This small molecule binds to this protein.
Small molecule (SMILES): N[C@@H](CC(O)(O)C=O)C(=O)O

Sequence of chain 1.A:
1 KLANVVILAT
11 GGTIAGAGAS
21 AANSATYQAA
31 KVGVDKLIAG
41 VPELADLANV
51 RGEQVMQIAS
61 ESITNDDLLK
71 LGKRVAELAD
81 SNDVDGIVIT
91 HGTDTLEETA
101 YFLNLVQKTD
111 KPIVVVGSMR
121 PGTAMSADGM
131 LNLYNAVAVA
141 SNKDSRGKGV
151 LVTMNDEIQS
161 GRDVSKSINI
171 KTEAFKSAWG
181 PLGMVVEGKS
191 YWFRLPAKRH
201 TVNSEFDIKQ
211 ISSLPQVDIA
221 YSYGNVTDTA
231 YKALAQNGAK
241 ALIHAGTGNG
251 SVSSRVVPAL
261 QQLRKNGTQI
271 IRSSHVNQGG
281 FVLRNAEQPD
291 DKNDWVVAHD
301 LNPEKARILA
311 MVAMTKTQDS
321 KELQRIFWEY

Sequence of chain 1.B:
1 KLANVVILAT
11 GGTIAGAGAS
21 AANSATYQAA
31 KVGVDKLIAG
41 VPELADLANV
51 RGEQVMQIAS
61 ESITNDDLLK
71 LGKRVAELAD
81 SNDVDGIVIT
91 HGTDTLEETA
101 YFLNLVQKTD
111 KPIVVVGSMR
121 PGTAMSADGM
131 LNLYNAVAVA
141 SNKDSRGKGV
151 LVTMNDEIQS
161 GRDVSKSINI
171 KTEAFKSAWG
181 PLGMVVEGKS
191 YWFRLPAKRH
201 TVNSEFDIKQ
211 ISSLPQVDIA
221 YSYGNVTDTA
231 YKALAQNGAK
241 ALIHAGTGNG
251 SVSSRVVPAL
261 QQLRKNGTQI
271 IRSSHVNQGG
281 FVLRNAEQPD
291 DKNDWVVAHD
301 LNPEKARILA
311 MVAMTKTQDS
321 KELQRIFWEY

Binding-site contacts:
Ligand atom N contacts residue GLU287 of chain 1.B at 3.1 Å (salt-bridge).
Ligand atom C1 contacts residue THR93 of chain 1.A at 4.0 Å.
Ligand atom O1 contacts residue THR13 of chain 1.A at 2.8 Å (h-bond).
Ligand atom C contacts residue ASP94 of chain 1.A at 4.0 Å.
Ligand atom O contacts residue ALA59 of chain 1.A at 3.2 Å.
Ligand atom C contacts residue GLY12 of chain 1.A at 4.1 Å.
Ligand atom N contacts residue GLU61 of chain 1.A at 3.2 Å (salt-bridge).
Ligand atom C3 contacts residue TYR27 of chain 1.A at 2.6 Å (hydrophobic).
Ligand atom O1 contacts residue THR93 of chain 1.A at 3.0 Å (h-bond).
Ligand atom OXT contacts residue SER60 of chain 1.A at 2.3 Å (h-bond).
Ligand atom O1 contacts residue TYR27 of chain 1.A at 3.7 Å.
Ligand atom CA contacts residue THR13 of chain 1.A at 3.3 Å.
Ligand atom O contacts residue GLY12 of chain 1.A at 3.3 Å.
Ligand atom OXT contacts residue ASP94 of chain 1.A at 3.5 Å (salt-bridge).
Ligand atom CA contacts residue TYR27 of chain 1.A at 3.3 Å (hydrophobic).
Ligand atom C2 contacts residue THR13 of chain 1.A at 1.4 Å.
Ligand atom CA contacts residue GLU287 of chain 1.B at 4.1 Å.
Ligand atom N contacts residue TYR27 of chain 1.A at 3.3 Å (h-bond).
Ligand atom CA contacts residue ASP94 of chain 1.A at 3.7 Å.
Ligand atom O1 contacts residue MET119 of chain 1.A at 4.0 Å.
Ligand atom O1 contacts residue SER118 of chain 1.A at 3.0 Å (h-bond).
Ligand atom C1 contacts residue MET119 of chain 1.A at 3.9 Å (hydrophobic).
Ligand atom CA contacts residue GLU61 of chain 1.A at 4.0 Å.
Ligand atom C3 contacts residue THR13 of chain 1.A at 2.4 Å.
Ligand atom O contacts residue ALA29 of chain 1.A at 3.9 Å.
Ligand atom C contacts residue SER60 of chain 1.A at 3.4 Å.
Ligand atom C contacts residue GLU61 of chain 1.A at 3.5 Å.
Ligand atom O contacts residue GLU61 of chain 1.A at 3.7 Å.
Ligand atom C1 contacts residue THR13 of chain 1.A at 2.3 Å.
Ligand atom O contacts residue GLY92 of chain 1.A at 3.8 Å.
Ligand atom O contacts residue SER60 of chain 1.A at 3.1 Å (h-bond).
Ligand atom C2 contacts residue TYR27 of chain 1.A at 1.4 Å (hydrophobic).
Ligand atom N contacts residue ASP94 of chain 1.A at 3.2 Å (salt-bridge).
Ligand atom O contacts residue THR13 of chain 1.A at 4.1 Å.
Ligand atom C1 contacts residue TYR27 of chain 1.A at 2.4 Å (hydrophobic).
Ligand atom OXT contacts residue GLU61 of chain 1.A at 3.6 Å.
Ligand atom OXT contacts residue GLY92 of chain 1.A at 3.3 Å.
Ligand atom C contacts residue GLY92 of chain 1.A at 3.6 Å.
Ligand atom C1 contacts residue SER118 of chain 1.A at 3.9 Å.
Ligand atom OXT contacts residue THR93 of chain 1.A at 3.6 Å.